Sequence of chain 2.B:
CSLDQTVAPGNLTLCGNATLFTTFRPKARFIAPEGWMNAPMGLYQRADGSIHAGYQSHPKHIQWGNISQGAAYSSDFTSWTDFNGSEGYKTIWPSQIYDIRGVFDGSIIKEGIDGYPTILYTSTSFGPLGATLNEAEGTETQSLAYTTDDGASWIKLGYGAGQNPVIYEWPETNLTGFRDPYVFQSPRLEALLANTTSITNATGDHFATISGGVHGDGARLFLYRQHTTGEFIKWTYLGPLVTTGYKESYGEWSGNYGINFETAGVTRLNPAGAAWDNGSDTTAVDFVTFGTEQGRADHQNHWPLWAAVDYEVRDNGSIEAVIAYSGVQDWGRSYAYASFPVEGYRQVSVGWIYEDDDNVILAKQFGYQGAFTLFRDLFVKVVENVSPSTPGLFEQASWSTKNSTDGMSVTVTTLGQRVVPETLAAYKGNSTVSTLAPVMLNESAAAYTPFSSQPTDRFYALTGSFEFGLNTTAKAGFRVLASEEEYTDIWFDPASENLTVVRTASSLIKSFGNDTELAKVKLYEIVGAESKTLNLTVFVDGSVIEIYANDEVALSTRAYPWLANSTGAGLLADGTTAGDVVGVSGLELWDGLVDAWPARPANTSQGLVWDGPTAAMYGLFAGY

This protein binds this small molecule.
Small molecule (SMILES): CC(=O)N[C@@H]1[C@@H](O)[C@H](O)[C@@H](CO)O[C@H]1O

Binding-site contacts:
Ligand atom O7 contacts residue ASN442 of chain 2.B at 3.2 Å (h-bond).
Ligand atom C2 contacts residue ASN442 of chain 2.B at 2.5 Å.
Ligand atom O6 contacts residue PRO427 of chain 2.B at 3.5 Å.
Ligand atom N2 contacts residue ASN442 of chain 2.B at 2.9 Å (h-bond).
Ligand atom C8 contacts residue ASN442 of chain 2.B at 4.4 Å.
Ligand atom C1 contacts residue ASN442 of chain 2.B at 1.4 Å.
Ligand atom C4 contacts residue ASN442 of chain 2.B at 4.2 Å.
Ligand atom C7 contacts residue ASN442 of chain 2.B at 3.2 Å.
Ligand atom O6 contacts residue GLY446 of chain 2.B at 3.4 Å (h-bond).
Ligand atom C5 contacts residue PHE433 of chain 2.B at 3.2 Å (hydrophobic).
Ligand atom O6 contacts residue ASN442 of chain 2.B at 4.4 Å.
Ligand atom C6 contacts residue PRO427 of chain 2.B at 3.6 Å (hydrophobic).
Ligand atom O4 contacts residue PHE433 of chain 2.B at 4.4 Å.
Ligand atom C1 contacts residue PHE433 of chain 2.B at 4.0 Å (hydrophobic).
Ligand atom O5 contacts residue PHE433 of chain 2.B at 3.5 Å.
Ligand atom C5 contacts residue ASN442 of chain 2.B at 3.7 Å.
Ligand atom O5 contacts residue ASN442 of chain 2.B at 2.3 Å (h-bond).
Ligand atom C6 contacts residue PHE433 of chain 2.B at 3.6 Å (hydrophobic).
Ligand atom C3 contacts residue ASN442 of chain 2.B at 3.8 Å.